Sequence of chain 2.A:
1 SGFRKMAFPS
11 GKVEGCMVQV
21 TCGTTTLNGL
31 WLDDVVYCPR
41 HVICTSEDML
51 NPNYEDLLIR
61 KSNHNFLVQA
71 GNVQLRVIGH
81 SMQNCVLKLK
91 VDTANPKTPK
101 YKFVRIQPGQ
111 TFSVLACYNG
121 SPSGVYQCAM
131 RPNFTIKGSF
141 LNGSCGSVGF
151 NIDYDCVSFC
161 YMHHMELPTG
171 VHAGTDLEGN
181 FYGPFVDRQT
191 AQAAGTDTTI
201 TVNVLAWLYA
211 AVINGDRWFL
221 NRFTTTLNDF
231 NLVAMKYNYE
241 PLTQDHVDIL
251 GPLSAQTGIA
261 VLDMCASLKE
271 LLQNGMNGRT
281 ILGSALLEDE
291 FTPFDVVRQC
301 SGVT

Binding-site contacts:
Ligand atom N contacts residue ASN142 of chain 2.A at 4.1 Å.
Ligand atom C17 contacts residue HIS163 of chain 2.A at 4.0 Å.
Ligand atom C6 contacts residue MET49 of chain 2.A at 3.9 Å (hydrophobic).
Ligand atom C2 contacts residue MET49 of chain 2.A at 3.5 Å (hydrophobic).
Ligand atom O contacts residue CYS145 of chain 2.A at 3.4 Å (h-bond).
Ligand atom C2 contacts residue ARG188 of chain 2.A at 4.0 Å.
Ligand atom C8 contacts residue HIS164 of chain 2.A at 4.0 Å.
Ligand atom C9 contacts residue ASN142 of chain 2.A at 3.9 Å.
Ligand atom C3 contacts residue MET49 of chain 2.A at 4.0 Å (hydrophobic).
Ligand atom C contacts residue HIS164 of chain 2.A at 3.5 Å.
Ligand atom C13 contacts residue MET49 of chain 2.A at 3.7 Å (hydrophobic).
Ligand atom C15 contacts residue HIS41 of chain 2.A at 4.0 Å.
Ligand atom C1 contacts residue MET49 of chain 2.A at 3.4 Å (hydrophobic).
Ligand atom C13 contacts residue HIS41 of chain 2.A at 3.9 Å.
Ligand atom C6 contacts residue MET165 of chain 2.A at 4.1 Å (hydrophobic).
Ligand atom C14 contacts residue MET49 of chain 2.A at 3.5 Å (hydrophobic).
Ligand atom O contacts residue SER144 of chain 2.A at 3.4 Å (h-bond).
Ligand atom C contacts residue MET49 of chain 2.A at 3.7 Å (hydrophobic).
Ligand atom C1 contacts residue HIS164 of chain 2.A at 3.8 Å.
Ligand atom C8 contacts residue HIS41 of chain 2.A at 4.0 Å.
Ligand atom C6 contacts residue HIS164 of chain 2.A at 3.4 Å.
Ligand atom C16 contacts residue CYS145 of chain 2.A at 2.8 Å (hydrophobic).
Ligand atom C16 contacts residue GLY143 of chain 2.A at 3.8 Å.
Ligand atom C17 contacts residue CYS145 of chain 2.A at 1.6 Å (hydrophobic).
Ligand atom C14 contacts residue HIS41 of chain 2.A at 3.8 Å.
Ligand atom O contacts residue LEU141 of chain 2.A at 3.9 Å.
Ligand atom C contacts residue ASP187 of chain 2.A at 3.6 Å.
Ligand atom O contacts residue ASN142 of chain 2.A at 3.5 Å.
Ligand atom O contacts residue GLY143 of chain 2.A at 2.6 Å (h-bond).
Ligand atom C contacts residue MET165 of chain 2.A at 3.5 Å (hydrophobic).
Ligand atom C12 contacts residue THR25 of chain 2.A at 3.5 Å.
Ligand atom C6 contacts residue HIS41 of chain 2.A at 3.8 Å.
Ligand atom C8 contacts residue CYS145 of chain 2.A at 3.4 Å (hydrophobic).
Ligand atom C2 contacts residue GLN189 of chain 2.A at 4.0 Å.
Ligand atom C17 contacts residue HIS164 of chain 2.A at 4.0 Å.
Ligand atom C11 contacts residue THR25 of chain 2.A at 3.9 Å.
Ligand atom C3 contacts residue GLN189 of chain 2.A at 4.0 Å.
Ligand atom C contacts residue HIS41 of chain 2.A at 3.6 Å.
Ligand atom C1 contacts residue MET165 of chain 2.A at 3.6 Å (hydrophobic).
Ligand atom N contacts residue CYS145 of chain 2.A at 3.3 Å (h-bond).

The small molecule below binds the protein below.
Small molecule (SMILES): CC(=O)N1Cc2ccccc2[C@@H](c2cccc(C)c2)C1